Sequence of chain 1.B:
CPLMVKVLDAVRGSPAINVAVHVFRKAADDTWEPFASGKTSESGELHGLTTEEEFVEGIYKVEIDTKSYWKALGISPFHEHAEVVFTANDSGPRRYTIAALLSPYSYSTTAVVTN

Binding-site contacts:
Ligand atom C15 contacts residue GEN1 of chain 2.D at 0.2 Å.
Ligand atom C7 contacts residue GEN1 of chain 2.D at 0.7 Å.
Ligand atom C8 contacts residue LEU17 of chain 1.B at 2.9 Å (hydrophobic).
Ligand atom O4 contacts residue GEN1 of chain 2.D at 1.4 Å (h-bond).
Ligand atom O4 contacts residue LEU17 of chain 2.B at 3.0 Å.
Ligand atom O6 contacts residue GEN1 of chain 2.D at 0.5 Å.
Ligand atom C12 contacts residue GEN1 of chain 2.D at 0.3 Å.
Ligand atom C16 contacts residue GEN1 of chain 2.D at 0.3 Å.
Ligand atom C14 contacts residue SER117 of chain 2.B at 3.3 Å.
Ligand atom O14 contacts residue SER117 of chain 1.B at 2.6 Å (h-bond).
Ligand atom O6 contacts residue LEU17 of chain 2.B at 2.9 Å.
Ligand atom C2 contacts residue LYS15 of chain 1.B at 3.5 Å.
Ligand atom O2 contacts residue LYS15 of chain 1.B at 2.8 Å (salt-bridge).
Ligand atom O2 contacts residue LYS15 of chain 2.B at 2.6 Å (salt-bridge).
Ligand atom C4 contacts residue GEN1 of chain 2.D at 1.1 Å.
Ligand atom C14 contacts residue GEN1 of chain 2.D at 0.2 Å.
Ligand atom C6 contacts residue GEN1 of chain 2.D at 0.8 Å.
Ligand atom O2 contacts residue GEN1 of chain 2.D at 0.3 Å (h-bond).
Ligand atom O9 contacts residue LEU17 of chain 1.B at 3.0 Å.
Ligand atom C2 contacts residue GEN1 of chain 2.D at 0.6 Å.
Ligand atom C10 contacts residue GEN1 of chain 2.D at 0.5 Å.
Ligand atom C8 contacts residue GEN1 of chain 2.D at 0.5 Å.
Ligand atom O4 contacts residue ALA108 of chain 1.B at 3.4 Å.
Ligand atom C4 contacts residue LEU17 of chain 2.B at 3.5 Å (hydrophobic).
Ligand atom C14 contacts residue SER117 of chain 1.B at 3.2 Å.
Ligand atom O14 contacts residue LEU110 of chain 2.B at 3.4 Å.
Ligand atom C13 contacts residue GEN1 of chain 2.D at 0.2 Å.
Ligand atom C15 contacts residue SER117 of chain 1.B at 3.1 Å.
Ligand atom O6 contacts residue ALA108 of chain 1.B at 3.3 Å.
Ligand atom C5 contacts residue GEN1 of chain 2.D at 0.5 Å.
Ligand atom C6 contacts residue LEU17 of chain 2.B at 3.4 Å (hydrophobic).
Ligand atom O14 contacts residue SER117 of chain 2.B at 2.8 Å (h-bond).
Ligand atom C11 contacts residue GEN1 of chain 2.D at 0.4 Å.
Ligand atom O9 contacts residue GEN1 of chain 2.D at 1.1 Å.
Ligand atom C1 contacts residue GEN1 of chain 2.D at 0.8 Å.
Ligand atom C3 contacts residue LYS15 of chain 2.B at 3.4 Å.
Ligand atom C2 contacts residue LYS15 of chain 2.B at 3.2 Å.
Ligand atom C3 contacts residue GEN1 of chain 2.D at 0.8 Å.
Ligand atom O14 contacts residue GEN1 of chain 2.D at 0.4 Å (h-bond).
Ligand atom C13 contacts residue SER117 of chain 2.B at 3.0 Å.

Sequence of chain 2.B:
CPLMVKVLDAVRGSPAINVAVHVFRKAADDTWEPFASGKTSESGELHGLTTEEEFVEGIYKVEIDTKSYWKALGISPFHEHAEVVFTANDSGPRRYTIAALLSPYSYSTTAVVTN

The protein below binds the small molecule below.
Small molecule (SMILES): O=c1c(-c2ccc(O)cc2)coc2cc(O)cc(O)c12